This protein binds this small molecule.
Small molecule (SMILES): O=P(O)(O)C[C@@H](O)Cn1cncn1

Sequence of chain 1.C:
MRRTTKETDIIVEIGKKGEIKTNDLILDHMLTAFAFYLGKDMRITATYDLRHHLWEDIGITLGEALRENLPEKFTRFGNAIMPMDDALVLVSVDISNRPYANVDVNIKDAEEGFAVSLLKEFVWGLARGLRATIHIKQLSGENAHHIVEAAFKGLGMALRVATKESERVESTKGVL

Binding-site contacts:
Ligand atom O13 contacts residue GLU149 of chain 1.C at 3.2 Å (salt-bridge).
Ligand atom O13 contacts residue HIS29 of chain 1.C at 3.2 Å (h-bond).
Ligand atom O11 contacts residue ARG76 of chain 1.A at 2.8 Å (salt-bridge).
Ligand atom O12 contacts residue ARG98 of chain 1.A at 3.1 Å (salt-bridge).
Ligand atom N2 contacts residue MN1 of chain 1.H at 3.2 Å.
Ligand atom N4 contacts residue GLU56 of chain 1.B at 3.2 Å (salt-bridge).
Ligand atom C6 contacts residue GLU149 of chain 1.C at 3.5 Å.
Ligand atom C5 contacts residue MN1 of chain 1.G at 3.3 Å.
Ligand atom P9 contacts residue LYS153 of chain 1.C at 3.8 Å.
Ligand atom C3 contacts residue MET84 of chain 1.C at 3.7 Å (hydrophobic).
Ligand atom P9 contacts residue ARG76 of chain 1.A at 3.7 Å.
Ligand atom N4 contacts residue MN1 of chain 1.G at 2.3 Å.
Ligand atom C6 contacts residue MET84 of chain 1.C at 3.6 Å (hydrophobic).
Ligand atom C6 contacts residue MN1 of chain 1.H at 3.5 Å.
Ligand atom C3 contacts residue MN1 of chain 1.G at 3.3 Å.
Ligand atom N1 contacts residue HIS145 of chain 1.C at 3.0 Å (h-bond).
Ligand atom O12 contacts residue ARG76 of chain 1.A at 3.0 Å (salt-bridge).
Ligand atom O13 contacts residue GLU7 of chain 1.B at 2.7 Å (salt-bridge).
Ligand atom C8 contacts residue GLU149 of chain 1.C at 3.4 Å.
Ligand atom N1 contacts residue GLU149 of chain 1.C at 3.1 Å (salt-bridge).
Ligand atom O10 contacts residue ARG98 of chain 1.A at 2.8 Å (salt-bridge).
Ligand atom N1 contacts residue MN1 of chain 1.H at 2.2 Å.
Ligand atom N2 contacts residue MET84 of chain 1.C at 3.5 Å (h-bond).
Ligand atom P9 contacts residue SER171 of chain 1.A at 3.7 Å.
Ligand atom O12 contacts residue LYS153 of chain 1.C at 2.8 Å (salt-bridge).
Ligand atom C5 contacts residue HIS52 of chain 1.B at 3.2 Å.
Ligand atom O10 contacts residue LYS173 of chain 1.A at 2.7 Å (salt-bridge).
Ligand atom O13 contacts residue MN1 of chain 1.H at 2.3 Å.
Ligand atom N4 contacts residue HIS146 of chain 1.C at 3.3 Å (h-bond).
Ligand atom N4 contacts residue HIS52 of chain 1.B at 3.1 Å (h-bond).
Ligand atom C5 contacts residue MN1 of chain 1.H at 3.3 Å.
Ligand atom C7 contacts residue GLU7 of chain 1.B at 3.5 Å.
Ligand atom C5 contacts residue HIS145 of chain 1.C at 3.3 Å.
Ligand atom C5 contacts residue HIS53 of chain 1.B at 3.7 Å.
Ligand atom N2 contacts residue GLU149 of chain 1.C at 3.6 Å.
Ligand atom C7 contacts residue GLU149 of chain 1.C at 3.6 Å.
Ligand atom N1 contacts residue HIS53 of chain 1.B at 3.3 Å (h-bond).
Ligand atom O11 contacts residue SER171 of chain 1.A at 2.6 Å (h-bond).
Ligand atom O13 contacts residue HIS53 of chain 1.B at 3.3 Å (h-bond).
Ligand atom C7 contacts residue MN1 of chain 1.H at 3.4 Å.

Sequence of chain 1.B:
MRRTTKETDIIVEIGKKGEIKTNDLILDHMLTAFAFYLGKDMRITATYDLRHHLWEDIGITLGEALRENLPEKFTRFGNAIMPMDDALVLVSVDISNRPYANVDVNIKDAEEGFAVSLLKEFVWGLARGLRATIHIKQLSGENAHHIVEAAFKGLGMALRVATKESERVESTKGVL

Sequence of chain 1.A:
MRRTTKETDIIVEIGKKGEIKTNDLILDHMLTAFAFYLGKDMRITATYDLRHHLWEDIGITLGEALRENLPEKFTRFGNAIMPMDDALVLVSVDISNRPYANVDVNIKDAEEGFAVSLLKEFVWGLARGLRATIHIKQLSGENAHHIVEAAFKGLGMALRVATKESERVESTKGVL